This protein binds this small molecule.
Small molecule (SMILES): CC(=O)N[C@H]1[C@@H](O[C@H]2[C@@H](O)[C@@H](CO)O[C@H](O)[C@@H]2O[C@@H]2O[C@@H](C)[C@@H](O)[C@@H](O)[C@@H]2O)O[C@H](CO)[C@H](O)[C@@H]1O

Sequence of chain 1.B:
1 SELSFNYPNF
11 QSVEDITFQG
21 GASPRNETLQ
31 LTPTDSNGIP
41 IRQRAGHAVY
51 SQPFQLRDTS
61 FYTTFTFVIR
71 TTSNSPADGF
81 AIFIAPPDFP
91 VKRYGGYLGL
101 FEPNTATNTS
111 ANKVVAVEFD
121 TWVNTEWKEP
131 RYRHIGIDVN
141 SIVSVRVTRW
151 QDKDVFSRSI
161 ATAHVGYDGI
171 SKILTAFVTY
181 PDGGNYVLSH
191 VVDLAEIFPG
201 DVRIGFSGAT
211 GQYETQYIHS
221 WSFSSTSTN

Binding-site contacts:
Ligand atom C2 contacts residue THR125 of chain 1.B at 3.6 Å.
Ligand atom O3 contacts residue ASN124 of chain 1.B at 3.0 Å (h-bond).
Ligand atom C7 contacts residue GLY96 of chain 1.B at 3.8 Å.
Ligand atom C5 contacts residue TRP122 of chain 1.B at 3.6 Å (hydrophobic).
Ligand atom O3 contacts residue GLY96 of chain 1.B at 3.0 Å (h-bond).
Ligand atom O2 contacts residue TRP122 of chain 1.B at 2.8 Å (h-bond).
Ligand atom N2 contacts residue ASN124 of chain 1.B at 3.7 Å.
Ligand atom O4 contacts residue ASP78 of chain 1.B at 2.6 Å (salt-bridge).
Ligand atom O4 contacts residue THR125 of chain 1.B at 2.8 Å (h-bond).
Ligand atom C2 contacts residue GLU126 of chain 1.B at 3.4 Å.
Ligand atom O6 contacts residue GLN212 of chain 1.B at 3.3 Å (h-bond).
Ligand atom C3 contacts residue ASP78 of chain 1.B at 3.6 Å.
Ligand atom C7 contacts residue GLU126 of chain 1.B at 3.7 Å.
Ligand atom O3 contacts residue GLY95 of chain 1.B at 3.8 Å.
Ligand atom C3 contacts residue THR125 of chain 1.B at 3.9 Å.
Ligand atom C3 contacts residue ASN124 of chain 1.B at 3.5 Å.
Ligand atom O3 contacts residue VAL123 of chain 1.B at 2.6 Å (h-bond).
Ligand atom O3 contacts residue GLU126 of chain 1.B at 3.6 Å.
Ligand atom O3 contacts residue TRP122 of chain 1.B at 3.5 Å.
Ligand atom N2 contacts residue GLU126 of chain 1.B at 3.1 Å (salt-bridge).
Ligand atom C8 contacts residue GLU126 of chain 1.B at 3.2 Å.
Ligand atom O4 contacts residue GLY211 of chain 1.B at 3.5 Å.
Ligand atom O3 contacts residue THR125 of chain 1.B at 3.3 Å (h-bond).
Ligand atom C6 contacts residue TRP122 of chain 1.B at 3.9 Å (hydrophobic).
Ligand atom O7 contacts residue GLY96 of chain 1.B at 3.0 Å (h-bond).
Ligand atom C4 contacts residue ASP78 of chain 1.B at 3.5 Å.
Ligand atom O3 contacts residue ASP78 of chain 1.B at 2.6 Å (salt-bridge).
Ligand atom C4 contacts residue THR125 of chain 1.B at 3.9 Å.
Ligand atom C4 contacts residue TRP122 of chain 1.B at 3.5 Å (hydrophobic).
Ligand atom O4 contacts residue ALA77 of chain 1.B at 3.8 Å.
Ligand atom O2 contacts residue GLU126 of chain 1.B at 2.9 Å (salt-bridge).
Ligand atom O2 contacts residue ASN124 of chain 1.B at 3.4 Å (h-bond).
Ligand atom C3 contacts residue TRP122 of chain 1.B at 3.4 Å (hydrophobic).
Ligand atom O3 contacts residue ASN124 of chain 1.B at 3.7 Å.
Ligand atom O2 contacts residue TRP122 of chain 1.B at 3.9 Å.
Ligand atom O6 contacts residue TRP122 of chain 1.B at 3.8 Å.
Ligand atom C6 contacts residue GLN212 of chain 1.B at 3.9 Å.
Ligand atom O7 contacts residue GLY95 of chain 1.B at 3.6 Å.
Ligand atom C1 contacts residue GLU126 of chain 1.B at 3.3 Å.
Ligand atom C3 contacts residue VAL123 of chain 1.B at 3.7 Å (hydrophobic).